This small molecule binds to this protein.
Small molecule (SMILES): C[C@](O)(CO)[C@H](O)[C@@]12NC(=O)[C@@](O)(NC1=O)[C@H](CSc1cccc(C=O)c1)CCO2

Binding-site contacts:
Ligand atom O2 contacts residue MG1 of chain 1.X at 3.7 Å.
Ligand atom O1 contacts residue SER266 of chain 1.K at 2.6 Å (h-bond).
Ligand atom C13 contacts residue LYS181 of chain 1.K at 3.9 Å.
Ligand atom C9 contacts residue AGS1 of chain 1.Y at 4.0 Å.
Ligand atom O3 contacts residue ARG269 of chain 1.K at 2.8 Å (salt-bridge).
Ligand atom N2 contacts residue LEU320 of chain 1.K at 4.0 Å.
Ligand atom C5 contacts residue LEU320 of chain 1.K at 3.8 Å (hydrophobic).
Ligand atom N2 contacts residue ARG269 of chain 1.K at 3.6 Å.
Ligand atom O7 contacts residue THR323 of chain 1.K at 3.4 Å (h-bond).
Ligand atom C3 contacts residue GLU211 of chain 1.K at 3.3 Å.
Ligand atom O8 contacts residue LYS181 of chain 1.K at 3.2 Å (salt-bridge).
Ligand atom O6 contacts residue LEU320 of chain 1.K at 3.5 Å.
Ligand atom C2 contacts residue ASP265 of chain 1.K at 3.3 Å.
Ligand atom C1 contacts residue GLU211 of chain 1.K at 3.4 Å.
Ligand atom C contacts residue PRO180 of chain 1.K at 4.0 Å (hydrophobic).
Ligand atom O5 contacts residue ARG212 of chain 1.K at 3.4 Å (salt-bridge).
Ligand atom C2 contacts residue GLU211 of chain 1.K at 3.2 Å.
Ligand atom C3 contacts residue ASP210 of chain 1.K at 3.2 Å.
Ligand atom C54 contacts residue PRO180 of chain 1.K at 3.8 Å (hydrophobic).
Ligand atom C6 contacts residue LEU320 of chain 1.K at 3.6 Å (hydrophobic).
Ligand atom C4 contacts residue LEU320 of chain 1.K at 3.5 Å (hydrophobic).
Ligand atom O1 contacts residue ASP265 of chain 1.K at 3.2 Å.
Ligand atom C4 contacts residue ARG269 of chain 1.K at 3.9 Å.
Ligand atom S1 contacts residue PRO180 of chain 1.K at 3.6 Å.
Ligand atom O2 contacts residue GLU211 of chain 1.K at 3.0 Å (salt-bridge).
Ligand atom N1 contacts residue LEU320 of chain 1.K at 3.5 Å.
Ligand atom S1 contacts residue THR323 of chain 1.K at 3.7 Å.
Ligand atom O1 contacts residue GLU211 of chain 1.K at 3.0 Å (salt-bridge).
Ligand atom O4 contacts residue THR323 of chain 1.K at 3.5 Å.
Ligand atom C2 contacts residue LYS184 of chain 1.K at 3.3 Å.
Ligand atom C7 contacts residue ARG212 of chain 1.K at 3.2 Å.
Ligand atom C50 contacts residue THR323 of chain 1.K at 3.8 Å.
Ligand atom C8 contacts residue AGS1 of chain 1.Y at 3.5 Å.
Ligand atom O6 contacts residue LYS184 of chain 1.K at 2.8 Å (salt-bridge).
Ligand atom O2 contacts residue LYS184 of chain 1.K at 3.7 Å.
Ligand atom O6 contacts residue AGS1 of chain 1.Y at 3.7 Å.
Ligand atom C6 contacts residue LYS184 of chain 1.K at 4.0 Å.
Ligand atom O4 contacts residue ARG269 of chain 1.K at 3.5 Å (salt-bridge).
Ligand atom C2 contacts residue SER266 of chain 1.K at 3.3 Å.
Ligand atom C11 contacts residue ARG269 of chain 1.K at 4.0 Å.

Sequence of chain 1.K:
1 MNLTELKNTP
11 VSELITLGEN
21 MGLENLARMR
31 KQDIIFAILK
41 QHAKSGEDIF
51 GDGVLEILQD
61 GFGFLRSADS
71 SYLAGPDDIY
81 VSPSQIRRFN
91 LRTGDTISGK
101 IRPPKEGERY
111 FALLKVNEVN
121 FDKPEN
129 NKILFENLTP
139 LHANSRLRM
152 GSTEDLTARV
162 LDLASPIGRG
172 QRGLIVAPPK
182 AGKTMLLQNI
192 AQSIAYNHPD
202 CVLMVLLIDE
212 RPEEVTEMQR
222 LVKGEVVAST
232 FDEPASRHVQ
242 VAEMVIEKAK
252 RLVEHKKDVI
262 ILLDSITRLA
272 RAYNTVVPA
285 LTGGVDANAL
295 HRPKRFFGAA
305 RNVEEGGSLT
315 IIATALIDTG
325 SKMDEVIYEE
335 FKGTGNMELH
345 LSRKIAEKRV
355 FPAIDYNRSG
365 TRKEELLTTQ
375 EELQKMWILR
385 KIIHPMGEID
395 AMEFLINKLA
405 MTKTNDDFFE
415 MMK